Binding-site contacts:
Ligand atom CAR contacts residue GLU56 of chain 1.B at 3.4 Å.
Ligand atom CAI contacts residue LEU49 of chain 1.B at 4.0 Å (hydrophobic).
Ligand atom CAQ contacts residue PHE107 of chain 1.B at 4.1 Å (hydrophobic).
Ligand atom OAD contacts residue LEU90 of chain 1.B at 3.1 Å (h-bond).
Ligand atom OAE contacts residue LEU228 of chain 1.B at 3.6 Å.
Ligand atom CAO contacts residue GLY224 of chain 1.B at 3.6 Å.
Ligand atom OAE contacts residue HIS227 of chain 1.B at 3.1 Å (h-bond).
Ligand atom CAT contacts residue PHE107 of chain 1.B at 4.0 Å (hydrophobic).
Ligand atom OAB contacts residue LEU94 of chain 1.B at 3.7 Å.
Ligand atom CAA contacts residue MET124 of chain 1.B at 4.0 Å (hydrophobic).
Ligand atom OAE contacts residue MET46 of chain 1.B at 4.1 Å.
Ligand atom OAE contacts residue GLY224 of chain 1.B at 4.0 Å.
Ligand atom CAM contacts residue MET124 of chain 1.B at 3.7 Å (hydrophobic).
Ligand atom CAU contacts residue PHE107 of chain 1.B at 3.9 Å (hydrophobic).
Ligand atom CAG contacts residue LEU49 of chain 1.B at 3.7 Å (hydrophobic).
Ligand atom CAA contacts residue PHE128 of chain 1.B at 4.1 Å (hydrophobic).
Ligand atom OAB contacts residue LEU131 of chain 1.B at 4.1 Å.
Ligand atom CAF contacts residue LEU90 of chain 1.B at 3.8 Å (hydrophobic).
Ligand atom CAS contacts residue LEU90 of chain 1.B at 3.9 Å (hydrophobic).
Ligand atom CAL contacts residue LEU49 of chain 1.B at 3.7 Å (hydrophobic).
Ligand atom CAS contacts residue LEU94 of chain 1.B at 4.0 Å (hydrophobic).
Ligand atom CAA contacts residue LEU131 of chain 1.B at 3.5 Å (hydrophobic).
Ligand atom CAO contacts residue HIS227 of chain 1.B at 3.9 Å.
Ligand atom CAH contacts residue THR50 of chain 1.B at 4.2 Å.
Ligand atom CAA contacts residue ILE127 of chain 1.B at 4.0 Å (hydrophobic).
Ligand atom OAD contacts residue LEU94 of chain 1.B at 3.4 Å.
Ligand atom CAJ contacts residue THR50 of chain 1.B at 3.9 Å.
Ligand atom OAB contacts residue MET91 of chain 1.B at 3.6 Å.
Ligand atom CAI contacts residue ALA53 of chain 1.B at 3.8 Å (hydrophobic).
Ligand atom OAC contacts residue ALA53 of chain 1.B at 3.7 Å.
Ligand atom CAR contacts residue ALA53 of chain 1.B at 4.1 Å (hydrophobic).
Ligand atom CAW contacts residue HIS227 of chain 1.B at 3.9 Å.
Ligand atom CAA contacts residue PHE107 of chain 1.B at 3.8 Å (hydrophobic).
Ligand atom CAM contacts residue ILE127 of chain 1.B at 4.1 Å (hydrophobic).
Ligand atom OAC contacts residue LEU52 of chain 1.B at 3.5 Å.
Ligand atom OAC contacts residue GLU56 of chain 1.B at 2.5 Å (salt-bridge).
Ligand atom CAH contacts residue LEU49 of chain 1.B at 4.1 Å (hydrophobic).
Ligand atom CAG contacts residue ALA53 of chain 1.B at 3.7 Å (hydrophobic).
Ligand atom CAF contacts residue GLU56 of chain 1.B at 3.4 Å.
Ligand atom OAD contacts residue MET91 of chain 1.B at 3.6 Å.

Sequence of chain 1.B:
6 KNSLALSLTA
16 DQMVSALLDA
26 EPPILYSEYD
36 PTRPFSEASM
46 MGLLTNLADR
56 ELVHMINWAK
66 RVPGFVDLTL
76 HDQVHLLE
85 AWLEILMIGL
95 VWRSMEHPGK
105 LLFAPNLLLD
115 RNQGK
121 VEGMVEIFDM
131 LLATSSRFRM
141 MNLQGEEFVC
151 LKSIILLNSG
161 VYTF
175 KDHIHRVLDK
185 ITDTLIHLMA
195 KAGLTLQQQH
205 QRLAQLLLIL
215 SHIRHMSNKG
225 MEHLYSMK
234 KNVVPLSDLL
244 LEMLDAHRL

The small molecule below binds the protein below.
Small molecule (SMILES): C[C@H]1CCC[C@H](O)CCCCCc2cc(O)cc(O)c2C(=O)O1